Sequence of chain 8.E:
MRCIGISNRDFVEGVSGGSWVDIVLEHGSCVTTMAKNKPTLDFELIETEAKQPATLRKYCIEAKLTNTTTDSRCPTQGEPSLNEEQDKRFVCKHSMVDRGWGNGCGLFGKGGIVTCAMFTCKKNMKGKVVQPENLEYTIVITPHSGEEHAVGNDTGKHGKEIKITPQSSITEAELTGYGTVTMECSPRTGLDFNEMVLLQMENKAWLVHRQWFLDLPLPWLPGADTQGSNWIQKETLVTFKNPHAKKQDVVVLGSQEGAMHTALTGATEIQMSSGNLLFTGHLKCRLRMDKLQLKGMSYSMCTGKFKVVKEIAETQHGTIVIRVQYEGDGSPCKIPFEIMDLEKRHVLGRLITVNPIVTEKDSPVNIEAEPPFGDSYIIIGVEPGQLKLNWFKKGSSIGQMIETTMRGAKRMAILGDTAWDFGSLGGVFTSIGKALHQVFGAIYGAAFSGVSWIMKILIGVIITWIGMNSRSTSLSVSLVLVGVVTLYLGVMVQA

This small molecule binds to this protein.
Small molecule (SMILES): CC(=O)N[C@@H]1[C@@H](O)[C@H](O)[C@@H](CO)O[C@H]1O

Binding-site contacts:
Ligand atom C1 contacts residue ASN67 of chain 8.E at 1.4 Å.
Ligand atom C7 contacts residue ASN67 of chain 8.E at 3.8 Å.
Ligand atom N2 contacts residue ASN67 of chain 8.E at 3.3 Å (h-bond).
Ligand atom C4 contacts residue ASN67 of chain 8.E at 4.2 Å.
Ligand atom O5 contacts residue ASN67 of chain 8.E at 2.4 Å (h-bond).
Ligand atom O7 contacts residue MET118 of chain 8.E at 3.5 Å.
Ligand atom O7 contacts residue ARG89 of chain 8.E at 4.2 Å.
Ligand atom O7 contacts residue ASN67 of chain 8.E at 4.5 Å.
Ligand atom C2 contacts residue ASN67 of chain 8.E at 2.4 Å.
Ligand atom C8 contacts residue ASN67 of chain 8.E at 3.6 Å.
Ligand atom O3 contacts residue ASN67 of chain 8.E at 3.8 Å.
Ligand atom C8 contacts residue PHE90 of chain 8.E at 4.4 Å (hydrophobic).
Ligand atom C7 contacts residue MET118 of chain 8.E at 3.8 Å (hydrophobic).
Ligand atom C5 contacts residue ASN67 of chain 8.E at 3.7 Å.
Ligand atom C8 contacts residue MET118 of chain 8.E at 4.1 Å (hydrophobic).
Ligand atom C3 contacts residue ASN67 of chain 8.E at 3.6 Å.